Sequence of chain 1.A:
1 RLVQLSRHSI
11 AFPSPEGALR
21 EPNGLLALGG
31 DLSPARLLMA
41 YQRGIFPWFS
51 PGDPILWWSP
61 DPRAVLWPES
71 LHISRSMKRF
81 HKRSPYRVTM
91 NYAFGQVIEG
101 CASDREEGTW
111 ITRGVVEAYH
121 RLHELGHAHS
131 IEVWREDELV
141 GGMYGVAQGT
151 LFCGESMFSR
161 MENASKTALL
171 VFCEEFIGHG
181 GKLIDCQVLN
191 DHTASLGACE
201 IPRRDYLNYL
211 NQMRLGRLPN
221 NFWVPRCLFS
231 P

Binding-site contacts:
Ligand atom O4' contacts residue GLU107 of chain 1.A at 3.5 Å (salt-bridge).
Ligand atom C3' contacts residue ASN190 of chain 1.A at 4.0 Å.
Ligand atom N3 contacts residue GLU155 of chain 1.A at 3.6 Å.
Ligand atom C3' contacts residue PHE1 of chain 1.D at 2.3 Å (hydrophobic).
Ligand atom C2 contacts residue PHE1 of chain 1.D at 3.3 Å (hydrophobic).
Ligand atom C5' contacts residue HIS192 of chain 1.A at 4.4 Å.
Ligand atom N6 contacts residue TRP48 of chain 1.A at 3.9 Å.
Ligand atom C2 contacts residue GLN187 of chain 1.A at 3.2 Å.
Ligand atom C4' contacts residue PHE1 of chain 1.D at 3.6 Å (hydrophobic).
Ligand atom C1' contacts residue GLU107 of chain 1.A at 3.9 Å.
Ligand atom N1 contacts residue TRP48 of chain 1.A at 4.1 Å.
Ligand atom C4 contacts residue PHE1 of chain 1.D at 3.8 Å (hydrophobic).
Ligand atom C2' contacts residue GLU155 of chain 1.A at 4.0 Å.
Ligand atom O3' contacts residue PHE1 of chain 1.D at 1.3 Å.
Ligand atom N9 contacts residue PHE1 of chain 1.D at 4.4 Å.
Ligand atom O2' contacts residue MET157 of chain 1.A at 3.1 Å (h-bond).
Ligand atom O3' contacts residue SER156 of chain 1.A at 4.4 Å.
Ligand atom O5' contacts residue HIS192 of chain 1.A at 3.4 Å (h-bond).
Ligand atom C2' contacts residue SER156 of chain 1.A at 4.0 Å.
Ligand atom C2' contacts residue PHE1 of chain 1.D at 3.2 Å (hydrophobic).
Ligand atom N3 contacts residue GLN187 of chain 1.A at 3.8 Å.
Ligand atom N7 contacts residue GLU107 of chain 1.A at 4.2 Å.
Ligand atom O2' contacts residue SER156 of chain 1.A at 2.9 Å (h-bond).
Ligand atom C4' contacts residue ASN190 of chain 1.A at 4.0 Å.
Ligand atom N1 contacts residue PHE1 of chain 1.D at 4.3 Å.
Ligand atom O4' contacts residue ASN190 of chain 1.A at 4.4 Å.
Ligand atom N1 contacts residue GLN187 of chain 1.A at 4.0 Å.
Ligand atom O5' contacts residue PHE1 of chain 1.D at 3.9 Å.
Ligand atom O5' contacts residue ASN190 of chain 1.A at 3.4 Å (h-bond).
Ligand atom C5' contacts residue ASN190 of chain 1.A at 3.0 Å.
Ligand atom N9 contacts residue GLU107 of chain 1.A at 3.8 Å.
Ligand atom O3' contacts residue MET157 of chain 1.A at 4.3 Å.
Ligand atom O2' contacts residue GLU155 of chain 1.A at 3.8 Å.
Ligand atom C8 contacts residue GLU107 of chain 1.A at 3.3 Å.
Ligand atom C6 contacts residue TRP48 of chain 1.A at 4.1 Å (hydrophobic).
Ligand atom C5' contacts residue PHE1 of chain 1.D at 4.2 Å (hydrophobic).
Ligand atom C2 contacts residue GLU155 of chain 1.A at 4.0 Å.
Ligand atom O5' contacts residue THR193 of chain 1.A at 4.2 Å.
Ligand atom N3 contacts residue PHE1 of chain 1.D at 3.0 Å (h-bond).
Ligand atom O2' contacts residue PHE1 of chain 1.D at 3.7 Å.

A protein and the small-molecule ligand that binds it are described below.
Small molecule (SMILES): Nc1ncnc2c1ncn2[C@@H]1O[C@H](CO)[C@H](O)[C@H]1O